Binding-site contacts:
Ligand atom F1 contacts residue LEU195 of chain 1.A at 3.0 Å.
Ligand atom C7 contacts residue PHE280 of chain 1.A at 3.1 Å (hydrophobic).
Ligand atom N1 contacts residue ASN193 of chain 1.A at 3.8 Å.
Ligand atom C10 contacts residue PHE196 of chain 1.A at 2.1 Å (hydrophobic).
Ligand atom N1 contacts residue PHE196 of chain 1.A at 2.7 Å.
Ligand atom C3 contacts residue LEU192 of chain 1.A at 4.1 Å (hydrophobic).
Ligand atom C12 contacts residue LEU195 of chain 1.A at 3.8 Å (hydrophobic).
Ligand atom F1 contacts residue PHE196 of chain 1.A at 2.7 Å.
Ligand atom C12 contacts residue ARG199 of chain 1.A at 3.7 Å.
Ligand atom C2 contacts residue PHE280 of chain 1.A at 4.0 Å (hydrophobic).
Ligand atom C6 contacts residue ASN193 of chain 1.A at 4.0 Å.
Ligand atom C9 contacts residue PHE196 of chain 1.A at 1.1 Å (hydrophobic).
Ligand atom C4 contacts residue PHE280 of chain 1.A at 2.9 Å (hydrophobic).
Ligand atom C5 contacts residue PHE280 of chain 1.A at 3.6 Å (hydrophobic).
Ligand atom C10 contacts residue ILE281 of chain 1.A at 3.6 Å (hydrophobic).
Ligand atom F1 contacts residue LEU232 of chain 1.A at 3.4 Å.
Ligand atom C8 contacts residue PHE280 of chain 1.A at 2.7 Å (hydrophobic).
Ligand atom C4 contacts residue PHE196 of chain 1.A at 2.2 Å (hydrophobic).
Ligand atom N2 contacts residue PHE196 of chain 1.A at 1.5 Å.
Ligand atom N2 contacts residue PHE280 of chain 1.A at 2.6 Å.
Ligand atom C3 contacts residue PHE280 of chain 1.A at 3.2 Å (hydrophobic).
Ligand atom C3 contacts residue PHE196 of chain 1.A at 3.1 Å (hydrophobic).
Ligand atom C6 contacts residue ALA189 of chain 1.A at 3.9 Å (hydrophobic).
Ligand atom C11 contacts residue PHE196 of chain 1.A at 2.0 Å (hydrophobic).
Ligand atom C14 contacts residue LEU192 of chain 1.A at 3.7 Å (hydrophobic).
Ligand atom C11 contacts residue ILE281 of chain 1.A at 3.5 Å (hydrophobic).
Ligand atom C5 contacts residue PHE196 of chain 1.A at 3.1 Å (hydrophobic).
Ligand atom C11 contacts residue ARG199 of chain 1.A at 3.3 Å.
Ligand atom C13 contacts residue LEU195 of chain 1.A at 3.7 Å (hydrophobic).
Ligand atom C13 contacts residue LEU192 of chain 1.A at 3.8 Å (hydrophobic).
Ligand atom C12 contacts residue LEU232 of chain 1.A at 3.7 Å (hydrophobic).
Ligand atom F1 contacts residue ARG199 of chain 1.A at 2.9 Å.
Ligand atom C7 contacts residue PHE196 of chain 1.A at 1.8 Å (hydrophobic).
Ligand atom C2 contacts residue LEU192 of chain 1.A at 3.7 Å (hydrophobic).
Ligand atom C14 contacts residue PHE196 of chain 1.A at 0.6 Å (hydrophobic).
Ligand atom C8 contacts residue PHE196 of chain 1.A at 1.7 Å (hydrophobic).
Ligand atom C1 contacts residue ALA189 of chain 1.A at 3.8 Å (hydrophobic).
Ligand atom N1 contacts residue PHE280 of chain 1.A at 3.5 Å.
Ligand atom C12 contacts residue PHE196 of chain 1.A at 1.5 Å (hydrophobic).
Ligand atom C13 contacts residue PHE196 of chain 1.A at 0.8 Å (hydrophobic).

Sequence of chain 1.A:
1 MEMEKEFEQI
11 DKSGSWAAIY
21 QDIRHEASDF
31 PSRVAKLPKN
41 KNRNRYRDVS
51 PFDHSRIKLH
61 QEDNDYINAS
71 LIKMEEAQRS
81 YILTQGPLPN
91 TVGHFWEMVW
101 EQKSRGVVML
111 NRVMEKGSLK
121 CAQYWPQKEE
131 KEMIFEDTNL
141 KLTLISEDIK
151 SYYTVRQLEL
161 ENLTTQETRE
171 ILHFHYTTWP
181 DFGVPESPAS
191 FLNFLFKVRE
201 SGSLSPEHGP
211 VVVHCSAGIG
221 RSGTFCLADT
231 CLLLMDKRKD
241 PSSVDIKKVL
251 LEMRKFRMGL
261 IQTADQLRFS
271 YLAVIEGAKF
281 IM

The small molecule below binds the protein below.
Small molecule (SMILES): Fc1ccc(Cn2cnc3ccccc32)cc1